A small-molecule ligand and the protein it binds are described below.
Small molecule (SMILES): CC(=O)N[C@H]1[C@H](O[C@H]2[C@H](O)[C@@H](NC(C)=O)CO[C@@H]2CO[C@@H]2O[C@@H](C)[C@@H](O)[C@@H](O)[C@@H]2O)O[C@H](CO)[C@@H](O[C@@H]2O[C@H](CO)[C@@H](O)[C@H](O)[C@@H]2O)[C@@H]1O

Binding-site contacts:
Ligand atom C5 contacts residue ASN307 of chain 21.E at 3.6 Å.
Ligand atom C7 contacts residue PRO305 of chain 21.E at 4.3 Å (hydrophobic).
Ligand atom C7 contacts residue ASN307 of chain 21.E at 4.1 Å.
Ligand atom C8 contacts residue PRO305 of chain 21.E at 2.9 Å (hydrophobic).
Ligand atom C8 contacts residue ILE306 of chain 21.E at 3.7 Å (hydrophobic).
Ligand atom O6 contacts residue GLN328 of chain 21.E at 4.3 Å.
Ligand atom C2 contacts residue ASN307 of chain 21.E at 2.5 Å.
Ligand atom C1 contacts residue ASN307 of chain 21.E at 1.4 Å.
Ligand atom C3 contacts residue ASN307 of chain 21.E at 3.8 Å.
Ligand atom N2 contacts residue ASN307 of chain 21.E at 3.0 Å (h-bond).
Ligand atom C8 contacts residue ASN307 of chain 21.E at 4.5 Å.
Ligand atom C4 contacts residue ASN307 of chain 21.E at 4.2 Å.
Ligand atom O5 contacts residue ASN307 of chain 21.E at 2.3 Å (h-bond).

Sequence of chain 21.E:
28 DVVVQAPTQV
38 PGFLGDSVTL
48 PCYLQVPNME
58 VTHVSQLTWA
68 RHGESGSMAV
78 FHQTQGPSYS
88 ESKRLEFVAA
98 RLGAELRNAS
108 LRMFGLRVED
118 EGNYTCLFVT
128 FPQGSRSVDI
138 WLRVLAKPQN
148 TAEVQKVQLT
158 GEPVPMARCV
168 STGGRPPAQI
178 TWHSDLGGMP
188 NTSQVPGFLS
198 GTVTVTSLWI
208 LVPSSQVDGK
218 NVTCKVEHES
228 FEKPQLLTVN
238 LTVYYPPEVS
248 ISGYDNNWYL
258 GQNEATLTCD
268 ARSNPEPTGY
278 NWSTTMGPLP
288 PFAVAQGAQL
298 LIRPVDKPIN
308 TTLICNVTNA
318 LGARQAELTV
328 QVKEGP